A small-molecule ligand and the protein it binds are described below.
Small molecule (SMILES): Cc1ccc2oc(C#Cc3cccc(C(=O)NCCN4CCN(C(=O)c5cccc(C#Cc6oc7ccc(C)cc7c6CC(=O)O)c5)CC4)c3)c(CC(=O)O)c2c1

Sequence of chain 1.A:
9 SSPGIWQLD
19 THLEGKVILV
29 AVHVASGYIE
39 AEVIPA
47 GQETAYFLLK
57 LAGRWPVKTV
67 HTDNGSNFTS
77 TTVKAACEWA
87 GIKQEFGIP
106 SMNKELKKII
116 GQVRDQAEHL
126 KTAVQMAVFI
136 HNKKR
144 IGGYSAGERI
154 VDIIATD

Binding-site contacts:
Ligand atom O42 contacts residue GLU123 of chain 1.B at 3.3 Å (salt-bridge).
Ligand atom O15 contacts residue HIS124 of chain 1.A at 3.0 Å (h-bond).
Ligand atom C48 contacts residue ALA82 of chain 1.A at 3.3 Å (hydrophobic).
Ligand atom C52 contacts residue GLN48 of chain 1.A at 3.0 Å.
Ligand atom C13 contacts residue GLN48 of chain 1.B at 3.0 Å.
Ligand atom O15 contacts residue GLU123 of chain 1.A at 3.3 Å (salt-bridge).
Ligand atom N25 contacts residue TYR52 of chain 1.B at 3.3 Å.
Ligand atom C56 contacts residue LYS126 of chain 1.A at 3.2 Å.
Ligand atom C21 contacts residue LEU55 of chain 1.B at 3.3 Å (hydrophobic).
Ligand atom C11 contacts residue THR127 of chain 1.A at 2.8 Å.
Ligand atom O55 contacts residue GLU49 of chain 1.A at 3.0 Å.
Ligand atom C12 contacts residue THR78 of chain 1.B at 3.2 Å.
Ligand atom C02 contacts residue GLU49 of chain 1.B at 3.0 Å.
Ligand atom C36 contacts residue GLN48 of chain 1.A at 3.2 Å.
Ligand atom C22 contacts residue THR127 of chain 1.A at 3.2 Å.
Ligand atom C24 contacts residue TYR52 of chain 1.B at 3.1 Å (hydrophobic).
Ligand atom O01 contacts residue GLU49 of chain 1.B at 2.6 Å (salt-bridge).
Ligand atom C08 contacts residue GLN48 of chain 1.B at 2.9 Å.
Ligand atom O14 contacts residue THR127 of chain 1.A at 3.0 Å (h-bond).
Ligand atom C13 contacts residue THR127 of chain 1.A at 3.1 Å.
Ligand atom O14 contacts residue HIS124 of chain 1.A at 3.1 Å (h-bond).
Ligand atom O14 contacts residue GLU123 of chain 1.A at 2.5 Å (salt-bridge).
Ligand atom O01 contacts residue TYR52 of chain 1.B at 3.1 Å.
Ligand atom O23 contacts residue TYR52 of chain 1.B at 3.3 Å (h-bond).
Ligand atom C09 contacts residue THR127 of chain 1.A at 3.1 Å.
Ligand atom O15 contacts residue GLN48 of chain 1.B at 2.5 Å (h-bond).
Ligand atom O42 contacts residue ALA122 of chain 1.B at 3.3 Å.
Ligand atom C57 contacts residue LYS126 of chain 1.A at 3.3 Å.
Ligand atom O23 contacts residue THR127 of chain 1.A at 3.1 Å (h-bond).
Ligand atom O42 contacts residue HIS124 of chain 1.B at 2.8 Å (h-bond).
Ligand atom C16 contacts residue THR127 of chain 1.A at 3.2 Å.
Ligand atom C41 contacts residue THR127 of chain 1.B at 3.3 Å.
Ligand atom C10 contacts residue THR127 of chain 1.A at 2.7 Å.
Ligand atom C02 contacts residue TYR52 of chain 1.B at 3.1 Å (hydrophobic).
Ligand atom C09 contacts residue GLN48 of chain 1.B at 2.9 Å.
Ligand atom O42 contacts residue THR127 of chain 1.B at 2.7 Å (h-bond).
Ligand atom C12 contacts residue GLN48 of chain 1.B at 2.9 Å.
Ligand atom O43 contacts residue ALA122 of chain 1.B at 3.3 Å.
Ligand atom O43 contacts residue GLU123 of chain 1.B at 3.1 Å (salt-bridge).
Ligand atom C35 contacts residue GLN48 of chain 1.A at 3.3 Å.

Sequence of chain 1.B:
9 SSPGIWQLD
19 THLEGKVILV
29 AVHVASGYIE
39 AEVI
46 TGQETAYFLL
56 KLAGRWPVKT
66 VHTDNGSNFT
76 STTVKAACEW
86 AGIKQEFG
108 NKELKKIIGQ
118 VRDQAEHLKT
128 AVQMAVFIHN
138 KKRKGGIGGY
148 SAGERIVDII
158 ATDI